Binding-site contacts:
Ligand atom C1 contacts residue ASN154 of chain 18.C at 3.0 Å.
Ligand atom C6 contacts residue THR156 of chain 18.C at 3.7 Å.
Ligand atom O7 contacts residue GLY150 of chain 18.C at 4.2 Å.
Ligand atom C2 contacts residue ASN154 of chain 18.C at 3.6 Å.
Ligand atom O7 contacts residue VAL153 of chain 18.C at 4.1 Å.
Ligand atom C5 contacts residue THR156 of chain 18.C at 4.1 Å.
Ligand atom N2 contacts residue ASN154 of chain 18.C at 3.2 Å (h-bond).
Ligand atom O6 contacts residue THR156 of chain 18.C at 2.7 Å (h-bond).
Ligand atom O5 contacts residue ASN154 of chain 18.C at 4.1 Å.
Ligand atom O5 contacts residue THR156 of chain 18.C at 4.0 Å.
Ligand atom C8 contacts residue ASN154 of chain 18.C at 2.3 Å.
Ligand atom O7 contacts residue ASN154 of chain 18.C at 2.1 Å (h-bond).
Ligand atom C7 contacts residue ASN154 of chain 18.C at 2.2 Å.
Ligand atom C1 contacts residue THR156 of chain 18.C at 4.2 Å.

Sequence of chain 18.C:
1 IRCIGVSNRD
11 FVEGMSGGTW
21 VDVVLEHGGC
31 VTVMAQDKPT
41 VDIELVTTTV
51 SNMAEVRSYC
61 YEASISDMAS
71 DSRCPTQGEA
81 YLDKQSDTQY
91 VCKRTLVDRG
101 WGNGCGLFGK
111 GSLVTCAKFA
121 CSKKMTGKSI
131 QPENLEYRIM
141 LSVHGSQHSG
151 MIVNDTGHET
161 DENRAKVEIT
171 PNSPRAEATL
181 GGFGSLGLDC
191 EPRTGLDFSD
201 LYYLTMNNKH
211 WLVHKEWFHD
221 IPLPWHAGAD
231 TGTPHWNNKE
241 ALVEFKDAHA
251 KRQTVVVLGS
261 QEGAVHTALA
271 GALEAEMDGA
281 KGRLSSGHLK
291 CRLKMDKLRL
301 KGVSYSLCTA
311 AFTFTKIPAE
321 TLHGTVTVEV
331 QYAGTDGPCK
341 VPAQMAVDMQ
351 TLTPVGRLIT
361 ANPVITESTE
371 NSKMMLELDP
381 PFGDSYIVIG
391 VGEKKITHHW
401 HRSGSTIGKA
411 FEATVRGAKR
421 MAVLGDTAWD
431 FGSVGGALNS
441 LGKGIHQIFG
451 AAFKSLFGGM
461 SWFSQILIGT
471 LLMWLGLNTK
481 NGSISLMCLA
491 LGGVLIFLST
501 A

This protein binds this small molecule.
Small molecule (SMILES): CC(=O)N[C@H]1[C@H](O[C@H]2[C@H](O)[C@@H](NC(C)=O)CO[C@@H]2CO)O[C@H](CO)[C@@H](O)[C@@H]1O